Sequence of chain 1.B:
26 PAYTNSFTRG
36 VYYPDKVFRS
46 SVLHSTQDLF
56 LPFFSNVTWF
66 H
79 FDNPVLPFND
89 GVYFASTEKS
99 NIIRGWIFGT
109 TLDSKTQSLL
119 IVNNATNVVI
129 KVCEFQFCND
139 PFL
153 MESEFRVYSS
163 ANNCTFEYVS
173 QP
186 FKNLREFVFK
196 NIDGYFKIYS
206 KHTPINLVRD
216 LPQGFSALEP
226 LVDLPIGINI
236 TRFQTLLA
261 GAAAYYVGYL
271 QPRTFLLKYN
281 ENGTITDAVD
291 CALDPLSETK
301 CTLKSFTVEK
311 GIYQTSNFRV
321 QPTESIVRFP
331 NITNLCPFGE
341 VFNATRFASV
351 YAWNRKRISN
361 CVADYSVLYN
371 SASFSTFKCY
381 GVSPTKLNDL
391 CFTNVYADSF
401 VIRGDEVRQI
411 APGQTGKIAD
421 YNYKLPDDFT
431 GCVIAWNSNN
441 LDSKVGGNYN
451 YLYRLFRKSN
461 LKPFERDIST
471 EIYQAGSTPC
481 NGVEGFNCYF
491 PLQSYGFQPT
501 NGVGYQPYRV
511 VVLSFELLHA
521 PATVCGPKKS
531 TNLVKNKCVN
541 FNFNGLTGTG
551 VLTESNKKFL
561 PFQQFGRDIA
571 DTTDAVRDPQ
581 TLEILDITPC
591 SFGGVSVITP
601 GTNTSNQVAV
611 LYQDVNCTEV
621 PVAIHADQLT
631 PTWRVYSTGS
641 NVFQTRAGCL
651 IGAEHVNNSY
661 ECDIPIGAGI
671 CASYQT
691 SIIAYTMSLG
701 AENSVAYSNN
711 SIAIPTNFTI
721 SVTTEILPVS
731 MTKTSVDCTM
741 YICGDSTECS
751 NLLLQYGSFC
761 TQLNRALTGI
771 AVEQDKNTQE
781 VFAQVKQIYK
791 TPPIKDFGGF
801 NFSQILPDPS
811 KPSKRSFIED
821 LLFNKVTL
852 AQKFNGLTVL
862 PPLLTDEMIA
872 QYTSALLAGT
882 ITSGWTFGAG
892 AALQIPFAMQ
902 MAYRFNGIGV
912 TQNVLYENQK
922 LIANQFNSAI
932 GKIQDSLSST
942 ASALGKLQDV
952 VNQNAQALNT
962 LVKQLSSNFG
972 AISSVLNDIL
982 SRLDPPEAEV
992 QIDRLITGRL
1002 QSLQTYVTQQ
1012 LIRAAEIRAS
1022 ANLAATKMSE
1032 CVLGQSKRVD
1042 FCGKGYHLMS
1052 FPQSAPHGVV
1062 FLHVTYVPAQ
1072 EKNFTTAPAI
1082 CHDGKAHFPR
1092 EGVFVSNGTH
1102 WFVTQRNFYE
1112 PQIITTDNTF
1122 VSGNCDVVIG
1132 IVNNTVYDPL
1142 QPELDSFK

This protein binds this small molecule.
Small molecule (SMILES): CC(=O)N[C@@H]1[C@@H](O)[C@H](O)[C@@H](CO)O[C@H]1O

Binding-site contacts:
Ligand atom C1 contacts residue ASN165 of chain 1.B at 1.4 Å.
Ligand atom O7 contacts residue ASN165 of chain 1.B at 3.3 Å (h-bond).
Ligand atom C5 contacts residue ASN165 of chain 1.B at 3.7 Å.
Ligand atom N2 contacts residue ASN165 of chain 1.B at 2.9 Å (h-bond).
Ligand atom C2 contacts residue ASN165 of chain 1.B at 2.5 Å.
Ligand atom C4 contacts residue ASN165 of chain 1.B at 4.2 Å.
Ligand atom O5 contacts residue ASN165 of chain 1.B at 2.4 Å (h-bond).
Ligand atom C7 contacts residue ASN165 of chain 1.B at 3.3 Å.
Ligand atom C8 contacts residue ASN165 of chain 1.B at 4.4 Å.
Ligand atom C3 contacts residue ASN165 of chain 1.B at 3.8 Å.